Sequence of chain 1.A:
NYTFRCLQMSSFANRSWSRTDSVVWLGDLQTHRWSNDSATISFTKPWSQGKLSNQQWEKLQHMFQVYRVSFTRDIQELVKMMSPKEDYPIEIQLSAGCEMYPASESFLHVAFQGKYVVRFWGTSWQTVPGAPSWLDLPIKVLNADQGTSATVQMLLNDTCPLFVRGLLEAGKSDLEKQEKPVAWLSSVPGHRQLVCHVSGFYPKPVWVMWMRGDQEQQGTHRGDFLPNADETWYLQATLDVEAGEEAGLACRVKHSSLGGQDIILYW

The small molecule below binds the protein below.
Small molecule (SMILES): CC(=O)N[C@@H]1[C@@H](O)[C@H](O)[C@@H](CO)O[C@H]1O

Binding-site contacts:
Ligand atom C7 contacts residue SER24 of chain 1.A at 3.8 Å.
Ligand atom C2 contacts residue SER24 of chain 1.A at 3.8 Å.
Ligand atom C4 contacts residue ASN42 of chain 1.A at 4.2 Å.
Ligand atom C7 contacts residue ARG25 of chain 1.A at 4.5 Å.
Ligand atom C7 contacts residue ASN42 of chain 1.A at 3.7 Å.
Ligand atom C5 contacts residue ASN42 of chain 1.A at 3.6 Å.
Ligand atom C8 contacts residue ARG25 of chain 1.A at 4.2 Å.
Ligand atom N2 contacts residue SER24 of chain 1.A at 3.0 Å (h-bond).
Ligand atom C2 contacts residue ASN42 of chain 1.A at 2.5 Å.
Ligand atom O5 contacts residue ASN42 of chain 1.A at 2.3 Å (h-bond).
Ligand atom O7 contacts residue ARG25 of chain 1.A at 4.4 Å.
Ligand atom C3 contacts residue SER24 of chain 1.A at 4.1 Å.
Ligand atom O7 contacts residue ASN42 of chain 1.A at 3.9 Å.
Ligand atom C8 contacts residue TRP23 of chain 1.A at 3.4 Å (hydrophobic).
Ligand atom N2 contacts residue ARG25 of chain 1.A at 4.2 Å.
Ligand atom C1 contacts residue SER24 of chain 1.A at 3.8 Å.
Ligand atom C1 contacts residue ASN42 of chain 1.A at 1.4 Å.
Ligand atom N2 contacts residue ASN42 of chain 1.A at 3.0 Å (h-bond).
Ligand atom C1 contacts residue ARG25 of chain 1.A at 4.4 Å.
Ligand atom C3 contacts residue ASN42 of chain 1.A at 3.8 Å.
Ligand atom C8 contacts residue SER24 of chain 1.A at 3.7 Å.